Sequence of chain 1.D:
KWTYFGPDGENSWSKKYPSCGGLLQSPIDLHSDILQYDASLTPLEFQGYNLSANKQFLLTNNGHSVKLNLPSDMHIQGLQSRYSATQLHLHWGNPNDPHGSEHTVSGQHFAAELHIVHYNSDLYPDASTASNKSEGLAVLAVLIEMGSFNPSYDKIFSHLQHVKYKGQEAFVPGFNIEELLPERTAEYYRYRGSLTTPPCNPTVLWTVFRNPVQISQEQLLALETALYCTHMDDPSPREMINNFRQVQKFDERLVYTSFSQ

Binding-site contacts:
Ligand atom O8 contacts residue THR199 of chain 1.D at 3.3 Å (h-bond).
Ligand atom O12 contacts residue VAL141 of chain 1.D at 3.9 Å.
Ligand atom C7 contacts residue THR199 of chain 1.D at 3.1 Å.
Ligand atom N14 contacts residue THR198 of chain 1.D at 2.8 Å (h-bond).
Ligand atom O12 contacts residue VAL119 of chain 1.D at 3.9 Å.
Ligand atom O9 contacts residue THR199 of chain 1.D at 3.3 Å (h-bond).
Ligand atom N14 contacts residue HIS93 of chain 1.D at 3.4 Å (h-bond).
Ligand atom C10 contacts residue HIS66 of chain 1.D at 3.8 Å.
Ligand atom S11 contacts residue THR198 of chain 1.D at 3.9 Å.
Ligand atom C3 contacts residue HIS91 of chain 1.D at 3.7 Å.
Ligand atom N14 contacts residue HIS117 of chain 1.D at 3.4 Å (h-bond).
Ligand atom O13 contacts residue TRP208 of chain 1.D at 3.4 Å.
Ligand atom C21 contacts residue ALA129 of chain 1.D at 3.9 Å (hydrophobic).
Ligand atom C2 contacts residue LEU197 of chain 1.D at 3.7 Å (hydrophobic).
Ligand atom CL1 contacts residue VAL141 of chain 1.D at 3.5 Å.
Ligand atom N14 contacts residue ZN1 of chain 1.O at 1.9 Å.
Ligand atom O13 contacts residue LEU197 of chain 1.D at 3.3 Å.
Ligand atom CL1 contacts residue LEU197 of chain 1.D at 3.9 Å.
Ligand atom C20 contacts residue ALA129 of chain 1.D at 3.7 Å (hydrophobic).
Ligand atom C19 contacts residue SER130 of chain 1.D at 3.8 Å.
Ligand atom CL1 contacts residue VAL119 of chain 1.D at 3.9 Å.
Ligand atom C4 contacts residue THR199 of chain 1.D at 3.4 Å.
Ligand atom C19 contacts residue SER133 of chain 1.D at 3.9 Å.
Ligand atom O12 contacts residue HIS91 of chain 1.D at 3.4 Å.
Ligand atom C20 contacts residue SER130 of chain 1.D at 3.7 Å.
Ligand atom S11 contacts residue HIS91 of chain 1.D at 3.9 Å.
Ligand atom O12 contacts residue TRP208 of chain 1.D at 3.8 Å.
Ligand atom O12 contacts residue ZN1 of chain 1.O at 3.0 Å.
Ligand atom C6 contacts residue LEU197 of chain 1.D at 3.9 Å (hydrophobic).
Ligand atom O13 contacts residue THR198 of chain 1.D at 3.0 Å (h-bond).
Ligand atom C1 contacts residue LEU197 of chain 1.D at 3.7 Å (hydrophobic).
Ligand atom N14 contacts residue HIS91 of chain 1.D at 3.3 Å (h-bond).
Ligand atom N14 contacts residue GLU104 of chain 1.D at 4.0 Å.
Ligand atom S11 contacts residue HIS117 of chain 1.D at 3.9 Å.
Ligand atom C5 contacts residue THR199 of chain 1.D at 3.4 Å.
Ligand atom S11 contacts residue ZN1 of chain 1.O at 3.0 Å.
Ligand atom C4 contacts residue HIS91 of chain 1.D at 3.6 Å.
Ligand atom C10 contacts residue THR199 of chain 1.D at 3.7 Å.
Ligand atom CL1 contacts residue LEU139 of chain 1.D at 4.0 Å.
Ligand atom O12 contacts residue HIS117 of chain 1.D at 3.4 Å (h-bond).

The small molecule below binds the protein below.
Small molecule (SMILES): COC(=O)c1cc(S(N)(=O)=O)c(Cl)cc1SC1CCCCC1